Binding-site contacts:
Ligand atom C1 contacts residue ASN366 of chain 1.A at 1.4 Å.
Ligand atom O5 contacts residue GLN489 of chain 1.C at 4.0 Å.
Ligand atom C8 contacts residue PHE452 of chain 1.C at 3.5 Å (hydrophobic).
Ligand atom C4 contacts residue ASN366 of chain 1.A at 4.3 Å.
Ligand atom C5 contacts residue GLN489 of chain 1.C at 4.3 Å.
Ligand atom O5 contacts residue ASN366 of chain 1.A at 2.4 Å (h-bond).
Ligand atom N2 contacts residue GLN489 of chain 1.C at 3.4 Å (h-bond).
Ligand atom C3 contacts residue ASN366 of chain 1.A at 3.8 Å.
Ligand atom C3 contacts residue GLN489 of chain 1.C at 3.6 Å.
Ligand atom C5 contacts residue ASN366 of chain 1.A at 3.7 Å.
Ligand atom C8 contacts residue TYR485 of chain 1.C at 3.5 Å (hydrophobic).
Ligand atom C7 contacts residue GLN489 of chain 1.C at 4.4 Å.
Ligand atom C7 contacts residue ASN366 of chain 1.A at 4.0 Å.
Ligand atom C1 contacts residue GLN489 of chain 1.C at 3.4 Å.
Ligand atom C2 contacts residue ASN366 of chain 1.A at 2.5 Å.
Ligand atom N2 contacts residue ASN366 of chain 1.A at 2.9 Å (h-bond).
Ligand atom N2 contacts residue LEU451 of chain 1.C at 4.2 Å.
Ligand atom C7 contacts residue PHE452 of chain 1.C at 4.5 Å (hydrophobic).
Ligand atom C1 contacts residue LEU451 of chain 1.C at 4.3 Å (hydrophobic).
Ligand atom C2 contacts residue GLN489 of chain 1.C at 3.6 Å.

This small molecule binds to this protein.
Small molecule (SMILES): CC(=O)N[C@@H]1[C@@H](O)[C@H](O)[C@@H](CO)O[C@H]1O

Sequence of chain 1.C:
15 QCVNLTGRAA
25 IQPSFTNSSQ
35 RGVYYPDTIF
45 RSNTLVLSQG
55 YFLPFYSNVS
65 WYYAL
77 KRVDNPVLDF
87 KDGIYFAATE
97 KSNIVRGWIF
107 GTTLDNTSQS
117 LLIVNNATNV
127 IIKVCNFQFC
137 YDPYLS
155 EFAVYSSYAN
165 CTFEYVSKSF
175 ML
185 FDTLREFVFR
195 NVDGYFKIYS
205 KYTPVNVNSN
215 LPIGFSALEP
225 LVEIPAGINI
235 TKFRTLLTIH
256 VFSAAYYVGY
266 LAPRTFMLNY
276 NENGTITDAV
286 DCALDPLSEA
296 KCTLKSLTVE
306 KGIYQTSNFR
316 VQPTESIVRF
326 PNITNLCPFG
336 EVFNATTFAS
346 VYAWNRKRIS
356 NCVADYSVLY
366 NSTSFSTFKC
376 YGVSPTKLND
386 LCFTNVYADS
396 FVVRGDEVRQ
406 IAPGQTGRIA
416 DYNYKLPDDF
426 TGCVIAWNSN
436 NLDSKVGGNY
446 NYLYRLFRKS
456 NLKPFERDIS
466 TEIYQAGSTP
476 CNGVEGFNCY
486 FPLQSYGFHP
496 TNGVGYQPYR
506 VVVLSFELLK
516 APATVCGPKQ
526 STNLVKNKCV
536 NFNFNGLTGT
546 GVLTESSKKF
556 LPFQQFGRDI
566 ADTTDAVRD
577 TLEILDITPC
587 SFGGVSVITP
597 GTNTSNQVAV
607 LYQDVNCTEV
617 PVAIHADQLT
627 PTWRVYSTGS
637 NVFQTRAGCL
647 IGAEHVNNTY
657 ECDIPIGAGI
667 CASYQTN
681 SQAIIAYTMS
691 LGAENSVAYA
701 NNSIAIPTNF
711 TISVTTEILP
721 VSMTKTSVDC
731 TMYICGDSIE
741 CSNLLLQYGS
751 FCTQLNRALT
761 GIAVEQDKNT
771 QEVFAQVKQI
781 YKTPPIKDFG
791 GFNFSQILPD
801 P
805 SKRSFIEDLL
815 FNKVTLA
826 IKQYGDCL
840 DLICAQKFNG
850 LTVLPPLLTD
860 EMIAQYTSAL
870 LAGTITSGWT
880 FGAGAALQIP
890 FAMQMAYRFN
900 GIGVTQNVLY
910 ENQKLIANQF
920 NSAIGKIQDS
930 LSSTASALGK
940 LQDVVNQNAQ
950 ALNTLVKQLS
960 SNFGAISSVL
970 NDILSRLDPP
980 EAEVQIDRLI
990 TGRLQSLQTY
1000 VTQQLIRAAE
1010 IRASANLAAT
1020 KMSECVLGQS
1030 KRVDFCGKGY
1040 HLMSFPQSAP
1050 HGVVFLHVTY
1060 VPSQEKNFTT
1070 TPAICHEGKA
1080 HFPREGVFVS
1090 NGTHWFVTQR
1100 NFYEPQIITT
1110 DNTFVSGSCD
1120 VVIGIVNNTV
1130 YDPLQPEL

Sequence of chain 1.A:
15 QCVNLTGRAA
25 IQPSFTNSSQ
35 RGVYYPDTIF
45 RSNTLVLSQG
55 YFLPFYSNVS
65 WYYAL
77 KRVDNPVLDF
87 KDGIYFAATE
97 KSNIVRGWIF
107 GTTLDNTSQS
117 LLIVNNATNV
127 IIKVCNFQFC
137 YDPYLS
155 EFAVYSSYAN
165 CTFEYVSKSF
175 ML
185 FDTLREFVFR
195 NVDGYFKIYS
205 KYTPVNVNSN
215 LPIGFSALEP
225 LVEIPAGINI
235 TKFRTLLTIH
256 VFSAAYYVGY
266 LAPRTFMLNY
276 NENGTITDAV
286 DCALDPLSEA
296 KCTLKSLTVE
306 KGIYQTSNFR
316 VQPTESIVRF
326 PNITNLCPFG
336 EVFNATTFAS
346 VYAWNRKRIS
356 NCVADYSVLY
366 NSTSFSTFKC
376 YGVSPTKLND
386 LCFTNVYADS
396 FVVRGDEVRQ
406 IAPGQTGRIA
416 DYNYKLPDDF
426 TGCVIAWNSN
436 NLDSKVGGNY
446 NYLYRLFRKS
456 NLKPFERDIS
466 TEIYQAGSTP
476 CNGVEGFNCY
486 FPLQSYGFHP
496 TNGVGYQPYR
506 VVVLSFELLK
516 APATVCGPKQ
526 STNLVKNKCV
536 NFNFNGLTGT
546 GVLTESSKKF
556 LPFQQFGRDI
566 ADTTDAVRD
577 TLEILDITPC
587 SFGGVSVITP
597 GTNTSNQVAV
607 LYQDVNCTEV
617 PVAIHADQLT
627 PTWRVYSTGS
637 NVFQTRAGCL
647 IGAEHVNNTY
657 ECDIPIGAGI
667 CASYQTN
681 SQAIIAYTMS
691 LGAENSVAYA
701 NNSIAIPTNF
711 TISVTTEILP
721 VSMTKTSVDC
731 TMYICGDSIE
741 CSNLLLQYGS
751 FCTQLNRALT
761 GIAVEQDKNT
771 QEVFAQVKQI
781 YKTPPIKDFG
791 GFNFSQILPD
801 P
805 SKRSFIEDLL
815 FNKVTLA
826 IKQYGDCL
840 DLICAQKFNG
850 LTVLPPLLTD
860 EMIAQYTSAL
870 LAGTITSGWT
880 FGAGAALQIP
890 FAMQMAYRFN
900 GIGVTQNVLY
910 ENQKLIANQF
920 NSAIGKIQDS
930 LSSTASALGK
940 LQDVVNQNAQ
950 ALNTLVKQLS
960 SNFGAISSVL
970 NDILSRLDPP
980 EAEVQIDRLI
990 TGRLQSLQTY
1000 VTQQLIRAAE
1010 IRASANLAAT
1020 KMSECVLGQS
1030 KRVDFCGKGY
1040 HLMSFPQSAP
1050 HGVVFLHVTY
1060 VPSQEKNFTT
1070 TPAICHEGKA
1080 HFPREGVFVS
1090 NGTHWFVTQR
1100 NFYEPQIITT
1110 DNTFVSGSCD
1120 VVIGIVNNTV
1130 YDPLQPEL